Binding-site contacts:
Ligand atom C1 contacts residue ASN73 of chain 1.A at 2.2 Å.
Ligand atom O6 contacts residue SER61 of chain 1.B at 2.8 Å (h-bond).
Ligand atom O5 contacts residue ASN73 of chain 1.A at 2.8 Å (h-bond).
Ligand atom C6 contacts residue ASP64 of chain 1.B at 3.3 Å.
Ligand atom O7 contacts residue ARG59 of chain 1.B at 4.3 Å.
Ligand atom O7 contacts residue ASN73 of chain 1.A at 3.9 Å.
Ligand atom N2 contacts residue ASN73 of chain 1.A at 3.9 Å.
Ligand atom C1 contacts residue THR74 of chain 1.A at 4.2 Å.
Ligand atom N2 contacts residue THR74 of chain 1.A at 3.9 Å.
Ligand atom O6 contacts residue ASP64 of chain 1.B at 2.9 Å (salt-bridge).
Ligand atom C7 contacts residue THR74 of chain 1.A at 4.2 Å.
Ligand atom O5 contacts residue SER61 of chain 1.B at 4.0 Å.
Ligand atom C2 contacts residue ASN73 of chain 1.A at 3.5 Å.
Ligand atom C7 contacts residue ASN73 of chain 1.A at 4.1 Å.
Ligand atom C8 contacts residue THR74 of chain 1.A at 4.1 Å.
Ligand atom C6 contacts residue SER61 of chain 1.B at 4.0 Å.
Ligand atom C5 contacts residue ASN73 of chain 1.A at 4.1 Å.

Sequence of chain 1.A:
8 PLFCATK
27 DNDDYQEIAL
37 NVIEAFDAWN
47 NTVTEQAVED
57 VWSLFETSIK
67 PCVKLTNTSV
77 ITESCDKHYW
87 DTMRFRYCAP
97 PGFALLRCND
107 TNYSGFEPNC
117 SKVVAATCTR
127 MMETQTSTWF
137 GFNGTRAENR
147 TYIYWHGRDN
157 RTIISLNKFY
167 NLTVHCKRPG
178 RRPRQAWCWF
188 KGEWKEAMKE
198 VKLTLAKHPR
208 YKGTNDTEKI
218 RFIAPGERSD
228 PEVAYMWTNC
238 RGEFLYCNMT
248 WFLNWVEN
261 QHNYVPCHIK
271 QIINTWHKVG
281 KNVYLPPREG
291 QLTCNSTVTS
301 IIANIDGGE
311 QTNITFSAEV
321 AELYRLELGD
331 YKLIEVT

Sequence of chain 1.B:
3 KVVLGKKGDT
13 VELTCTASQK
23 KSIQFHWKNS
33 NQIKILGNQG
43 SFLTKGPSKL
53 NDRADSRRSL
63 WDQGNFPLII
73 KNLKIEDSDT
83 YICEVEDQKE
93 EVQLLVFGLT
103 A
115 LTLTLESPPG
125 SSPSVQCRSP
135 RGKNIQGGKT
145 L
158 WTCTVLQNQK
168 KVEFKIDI

The small molecule below binds the protein below.
Small molecule (SMILES): CC(=O)N[C@@H]1[C@@H](O)[C@H](O)[C@@H](CO)O[C@H]1O